Sequence of chain 1.B:
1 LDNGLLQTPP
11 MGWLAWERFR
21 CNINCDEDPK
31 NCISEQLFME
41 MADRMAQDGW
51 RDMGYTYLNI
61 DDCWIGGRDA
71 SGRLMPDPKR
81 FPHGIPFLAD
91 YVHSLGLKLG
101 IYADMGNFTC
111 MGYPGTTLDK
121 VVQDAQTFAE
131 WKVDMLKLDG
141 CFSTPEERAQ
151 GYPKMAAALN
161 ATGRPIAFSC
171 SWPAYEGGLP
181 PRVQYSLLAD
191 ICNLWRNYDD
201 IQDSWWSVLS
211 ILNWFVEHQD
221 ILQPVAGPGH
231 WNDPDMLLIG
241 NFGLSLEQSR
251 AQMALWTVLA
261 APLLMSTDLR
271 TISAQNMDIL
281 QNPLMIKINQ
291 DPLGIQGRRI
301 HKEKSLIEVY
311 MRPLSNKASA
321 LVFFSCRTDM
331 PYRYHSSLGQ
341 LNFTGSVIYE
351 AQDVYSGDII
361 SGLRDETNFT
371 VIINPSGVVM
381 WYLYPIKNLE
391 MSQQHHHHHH

This protein binds this small molecule.
Small molecule (SMILES): OC[C@H]1NC[C@H](O)[C@@H](O)[C@H]1O

Binding-site contacts:
Ligand atom C1 contacts residue ASP200 of chain 1.B at 3.6 Å.
Ligand atom C6 contacts residue GOL1 of chain 1.V at 3.9 Å.
Ligand atom C1 contacts residue ASP139 of chain 1.B at 3.2 Å.
Ligand atom O3 contacts residue TRP16 of chain 1.B at 3.9 Å.
Ligand atom O4 contacts residue ASP61 of chain 1.B at 2.7 Å (salt-bridge).
Ligand atom O6 contacts residue GOL1 of chain 1.V at 3.0 Å (h-bond).
Ligand atom N5 contacts residue GOL1 of chain 1.V at 2.8 Å (h-bond).
Ligand atom N5 contacts residue CYS110 of chain 1.B at 3.5 Å (h-bond).
Ligand atom C6 contacts residue ASP62 of chain 1.B at 3.5 Å.
Ligand atom O4 contacts residue LYS137 of chain 1.B at 3.0 Å (salt-bridge).
Ligand atom N5 contacts residue ASP139 of chain 1.B at 2.7 Å (salt-bridge).
Ligand atom C5 contacts residue TRP16 of chain 1.B at 3.7 Å (hydrophobic).
Ligand atom C2 contacts residue ASP200 of chain 1.B at 3.6 Å.
Ligand atom O6 contacts residue CYS110 of chain 1.B at 3.4 Å.
Ligand atom C6 contacts residue ASP61 of chain 1.B at 3.5 Å.
Ligand atom O4 contacts residue ASP139 of chain 1.B at 3.5 Å (salt-bridge).
Ligand atom C2 contacts residue ARG196 of chain 1.B at 3.9 Å.
Ligand atom O3 contacts residue ARG196 of chain 1.B at 3.2 Å (salt-bridge).
Ligand atom C6 contacts residue TYR102 of chain 1.B at 4.0 Å (hydrophobic).
Ligand atom C4 contacts residue ASP61 of chain 1.B at 3.4 Å.
Ligand atom C4 contacts residue TRP16 of chain 1.B at 3.6 Å (hydrophobic).
Ligand atom C1 contacts residue TYR175 of chain 1.B at 3.9 Å (hydrophobic).
Ligand atom O6 contacts residue MET111 of chain 1.B at 3.6 Å.
Ligand atom C3 contacts residue TRP16 of chain 1.B at 3.9 Å (hydrophobic).
Ligand atom C6 contacts residue TRP16 of chain 1.B at 3.6 Å (hydrophobic).
Ligand atom C1 contacts residue GOL1 of chain 1.X at 3.9 Å.
Ligand atom O4 contacts residue TYR102 of chain 1.B at 3.5 Å.
Ligand atom C4 contacts residue LYS137 of chain 1.B at 3.8 Å.
Ligand atom O6 contacts residue ASP62 of chain 1.B at 2.8 Å (salt-bridge).
Ligand atom O3 contacts residue LYS137 of chain 1.B at 2.7 Å (salt-bridge).
Ligand atom C5 contacts residue GOL1 of chain 1.V at 3.5 Å.
Ligand atom O2 contacts residue ASP200 of chain 1.B at 2.6 Å (salt-bridge).
Ligand atom C3 contacts residue LYS137 of chain 1.B at 3.7 Å.
Ligand atom C1 contacts residue GOL1 of chain 1.V at 3.1 Å.
Ligand atom C2 contacts residue ASP139 of chain 1.B at 3.6 Å.
Ligand atom O2 contacts residue GOL1 of chain 1.X at 3.7 Å.
Ligand atom C5 contacts residue ASP139 of chain 1.B at 3.7 Å.
Ligand atom O6 contacts residue TRP16 of chain 1.B at 3.6 Å.
Ligand atom C3 contacts residue ASP200 of chain 1.B at 3.6 Å.
Ligand atom O2 contacts residue ARG196 of chain 1.B at 3.0 Å (salt-bridge).